Sequence of chain 1.A:
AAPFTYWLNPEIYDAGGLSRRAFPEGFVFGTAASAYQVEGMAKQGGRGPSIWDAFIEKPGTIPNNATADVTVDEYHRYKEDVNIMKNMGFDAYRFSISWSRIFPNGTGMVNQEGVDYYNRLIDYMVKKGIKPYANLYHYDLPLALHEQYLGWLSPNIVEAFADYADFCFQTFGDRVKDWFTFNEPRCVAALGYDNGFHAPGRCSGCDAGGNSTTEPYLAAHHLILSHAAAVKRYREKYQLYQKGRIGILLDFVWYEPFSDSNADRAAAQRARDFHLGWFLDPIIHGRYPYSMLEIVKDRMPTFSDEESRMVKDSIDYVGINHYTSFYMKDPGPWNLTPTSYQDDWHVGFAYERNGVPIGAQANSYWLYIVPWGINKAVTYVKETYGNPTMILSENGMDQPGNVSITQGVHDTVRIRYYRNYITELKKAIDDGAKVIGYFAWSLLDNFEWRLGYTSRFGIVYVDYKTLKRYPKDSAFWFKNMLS

A protein and the small-molecule ligand that binds it are described below.
Small molecule (SMILES): OC[C@@H]1[C@@H](O)[C@H](O)[C@@H](O)c2[nH]cc[n+]21

Binding-site contacts:
Ligand atom C4 contacts residue EPE1 of chain 1.F at 3.5 Å.
Ligand atom O3 contacts residue GLN52 of chain 1.A at 2.6 Å (h-bond).
Ligand atom N10 contacts residue TYR338 of chain 1.A at 3.4 Å (h-bond).
Ligand atom O6 contacts residue EPE1 of chain 1.F at 3.3 Å.
Ligand atom C2 contacts residue TYR154 of chain 1.A at 3.7 Å (hydrophobic).
Ligand atom O3 contacts residue TRP464 of chain 1.A at 3.1 Å (h-bond).
Ligand atom O6 contacts residue TRP381 of chain 1.A at 3.3 Å.
Ligand atom N1 contacts residue GLU409 of chain 1.A at 3.5 Å (salt-bridge).
Ligand atom C1 contacts residue EPE1 of chain 1.F at 3.3 Å.
Ligand atom N10 contacts residue GLU409 of chain 1.A at 3.2 Å (salt-bridge).
Ligand atom C1 contacts residue GLU409 of chain 1.A at 3.1 Å.
Ligand atom O2 contacts residue HIS153 of chain 1.A at 3.5 Å.
Ligand atom O2 contacts residue GLU199 of chain 1.A at 3.5 Å (salt-bridge).
Ligand atom C7 contacts residue TYR338 of chain 1.A at 3.3 Å (hydrophobic).
Ligand atom N1 contacts residue GLU199 of chain 1.A at 2.7 Å (salt-bridge).
Ligand atom N1 contacts residue EPE1 of chain 1.F at 3.5 Å.
Ligand atom C1 contacts residue GLU199 of chain 1.A at 3.6 Å.
Ligand atom O6 contacts residue PHE472 of chain 1.A at 3.4 Å.
Ligand atom C8 contacts residue TRP381 of chain 1.A at 3.6 Å (hydrophobic).
Ligand atom C2 contacts residue GLU199 of chain 1.A at 3.7 Å.
Ligand atom O2 contacts residue ASN198 of chain 1.A at 2.9 Å (h-bond).
Ligand atom C5 contacts residue GLU409 of chain 1.A at 3.7 Å.
Ligand atom O2 contacts residue GLU409 of chain 1.A at 2.6 Å (salt-bridge).
Ligand atom C7 contacts residue EPE1 of chain 1.F at 3.2 Å.
Ligand atom N10 contacts residue EPE1 of chain 1.F at 3.4 Å.
Ligand atom O3 contacts residue HIS153 of chain 1.A at 2.8 Å (h-bond).
Ligand atom O6 contacts residue GLU463 of chain 1.A at 2.7 Å (salt-bridge).
Ligand atom O3 contacts residue TRP456 of chain 1.A at 3.5 Å.
Ligand atom C3 contacts residue TRP456 of chain 1.A at 3.6 Å (hydrophobic).
Ligand atom C6 contacts residue PHE472 of chain 1.A at 3.4 Å (hydrophobic).
Ligand atom C8 contacts residue TYR338 of chain 1.A at 3.2 Å (hydrophobic).
Ligand atom C7 contacts residue GLU199 of chain 1.A at 3.5 Å.
Ligand atom C8 contacts residue EPE1 of chain 1.F at 3.7 Å.
Ligand atom O4 contacts residue GLN52 of chain 1.A at 2.8 Å (h-bond).
Ligand atom C8 contacts residue GLU409 of chain 1.A at 3.7 Å.
Ligand atom C2 contacts residue GLU409 of chain 1.A at 3.4 Å.
Ligand atom C5 contacts residue TYR338 of chain 1.A at 3.6 Å (hydrophobic).
Ligand atom O4 contacts residue TRP456 of chain 1.A at 3.2 Å.
Ligand atom C6 contacts residue GLU463 of chain 1.A at 3.3 Å.
Ligand atom O4 contacts residue GLU463 of chain 1.A at 2.7 Å (salt-bridge).